Binding-site contacts:
Ligand atom O27 contacts residue LEU126 of chain 1.B at 4.0 Å.
Ligand atom C42 contacts residue ILE143 of chain 1.B at 3.9 Å (hydrophobic).
Ligand atom C1 contacts residue MET99 of chain 1.B at 3.4 Å (hydrophobic).
Ligand atom C11 contacts residue GLY69 of chain 1.B at 3.4 Å.
Ligand atom N20 contacts residue LEU126 of chain 1.B at 2.9 Å (h-bond).
Ligand atom C11 contacts residue VAL71 of chain 1.B at 3.8 Å (hydrophobic).
Ligand atom C14 contacts residue LEU126 of chain 1.B at 3.2 Å (hydrophobic).
Ligand atom C5 contacts residue SER98 of chain 1.B at 3.6 Å.
Ligand atom C14 contacts residue GLY69 of chain 1.B at 3.9 Å.
Ligand atom O10 contacts residue VAL71 of chain 1.B at 3.5 Å.
Ligand atom C17 contacts residue LEU126 of chain 1.B at 3.8 Å (hydrophobic).
Ligand atom O12 contacts residue LEU126 of chain 1.B at 2.8 Å (h-bond).
Ligand atom O19 contacts residue VAL71 of chain 1.B at 3.0 Å (h-bond).
Ligand atom C4 contacts residue SER98 of chain 1.B at 2.4 Å.
Ligand atom O3 contacts residue MET99 of chain 1.B at 3.1 Å (h-bond).
Ligand atom O3 contacts residue PRO67 of chain 1.B at 3.6 Å.
Ligand atom C5 contacts residue LEU126 of chain 1.B at 3.8 Å (hydrophobic).
Ligand atom N13 contacts residue VAL71 of chain 1.B at 3.7 Å.
Ligand atom O12 contacts residue PRO125 of chain 1.B at 3.4 Å.
Ligand atom C1 contacts residue SER98 of chain 1.B at 1.4 Å.
Ligand atom C18 contacts residue VAL71 of chain 1.B at 3.8 Å (hydrophobic).
Ligand atom O3 contacts residue SER98 of chain 1.B at 2.2 Å (h-bond).
Ligand atom O27 contacts residue GLY127 of chain 1.B at 3.7 Å.
Ligand atom C9 contacts residue VAL71 of chain 1.B at 3.9 Å (hydrophobic).
Ligand atom O19 contacts residue SER70 of chain 1.B at 3.7 Å.
Ligand atom O3 contacts residue GLY68 of chain 1.B at 3.1 Å.
Ligand atom O10 contacts residue SER98 of chain 1.B at 3.1 Å (h-bond).
Ligand atom C6 contacts residue HIS123 of chain 1.B at 3.6 Å.
Ligand atom C24 contacts residue HIS142 of chain 1.B at 3.8 Å.
Ligand atom C6 contacts residue LEU126 of chain 1.B at 3.4 Å (hydrophobic).
Ligand atom C23 contacts residue VAL71 of chain 1.B at 3.4 Å (hydrophobic).
Ligand atom C9 contacts residue SER98 of chain 1.B at 3.3 Å.
Ligand atom C7 contacts residue GLY69 of chain 1.B at 3.2 Å.
Ligand atom C42 contacts residue THR146 of chain 1.B at 3.4 Å.
Ligand atom O3 contacts residue GLY69 of chain 1.B at 2.9 Å (h-bond).
Ligand atom N13 contacts residue GLY69 of chain 1.B at 2.8 Å (h-bond).
Ligand atom C6 contacts residue SER98 of chain 1.B at 3.7 Å.
Ligand atom C9 contacts residue GLY69 of chain 1.B at 3.1 Å.
Ligand atom O10 contacts residue MET99 of chain 1.B at 3.5 Å.
Ligand atom C18 contacts residue LEU126 of chain 1.B at 3.5 Å (hydrophobic).

Sequence of chain 1.B:
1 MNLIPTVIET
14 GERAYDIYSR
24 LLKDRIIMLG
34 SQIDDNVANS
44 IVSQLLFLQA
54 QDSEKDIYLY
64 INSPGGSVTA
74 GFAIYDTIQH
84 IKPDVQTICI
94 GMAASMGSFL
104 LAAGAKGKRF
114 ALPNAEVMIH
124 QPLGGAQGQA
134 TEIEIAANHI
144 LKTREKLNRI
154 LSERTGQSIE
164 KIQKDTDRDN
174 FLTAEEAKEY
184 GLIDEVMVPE

A small-molecule ligand and the protein it binds are described below.
Small molecule (SMILES): CC[C@H](C)[C@H](NC(=O)[C@@H](NC(=O)[C@H](O)[C@@H](C=O)C(C)C)C(C)C)C(=O)O